Sequence of chain 1.C:
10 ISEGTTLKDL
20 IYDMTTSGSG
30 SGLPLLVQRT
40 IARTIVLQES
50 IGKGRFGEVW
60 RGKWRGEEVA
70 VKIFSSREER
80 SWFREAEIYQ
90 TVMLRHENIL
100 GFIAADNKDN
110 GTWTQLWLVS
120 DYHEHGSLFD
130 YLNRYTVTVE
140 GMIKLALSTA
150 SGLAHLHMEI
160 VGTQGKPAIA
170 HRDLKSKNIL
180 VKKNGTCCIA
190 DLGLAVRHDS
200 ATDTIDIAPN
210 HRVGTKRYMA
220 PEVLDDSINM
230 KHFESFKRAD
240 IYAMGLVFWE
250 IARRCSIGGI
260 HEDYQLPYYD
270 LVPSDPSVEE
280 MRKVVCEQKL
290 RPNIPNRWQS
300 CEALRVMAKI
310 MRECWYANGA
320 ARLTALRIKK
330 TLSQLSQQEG

Binding-site contacts:
Ligand atom C27 contacts residue PHE55 of chain 1.C at 3.8 Å (hydrophobic).
Ligand atom C5 contacts residue VAL58 of chain 1.C at 3.9 Å (hydrophobic).
Ligand atom C7 contacts residue LEU179 of chain 1.C at 3.7 Å (hydrophobic).
Ligand atom C27 contacts residue ASP190 of chain 1.C at 3.2 Å.
Ligand atom N3 contacts residue HIS122 of chain 1.C at 3.1 Å (h-bond).
Ligand atom C27 contacts residue ASN177 of chain 1.C at 3.8 Å.
Ligand atom N21 contacts residue LYS71 of chain 1.C at 3.5 Å.
Ligand atom C18 contacts residue LEU117 of chain 1.C at 3.8 Å (hydrophobic).
Ligand atom C12 contacts residue LYS71 of chain 1.C at 3.5 Å.
Ligand atom O26 contacts residue PHE55 of chain 1.C at 3.1 Å.
Ligand atom C17 contacts residue LYS71 of chain 1.C at 3.6 Å.
Ligand atom O26 contacts residue VAL58 of chain 1.C at 3.8 Å.
Ligand atom N22 contacts residue ASP190 of chain 1.C at 2.8 Å (salt-bridge).
Ligand atom C25 contacts residue PHE55 of chain 1.C at 3.3 Å (hydrophobic).
Ligand atom C10 contacts residue VAL58 of chain 1.C at 3.5 Å (hydrophobic).
Ligand atom C18 contacts residue LYS71 of chain 1.C at 3.5 Å.
Ligand atom N13 contacts residue LYS71 of chain 1.C at 2.9 Å.
Ligand atom C19 contacts residue SER119 of chain 1.C at 3.2 Å.
Ligand atom F24 contacts residue VAL118 of chain 1.C at 3.0 Å.
Ligand atom C12 contacts residue VAL58 of chain 1.C at 3.9 Å (hydrophobic).
Ligand atom C20 contacts residue SER119 of chain 1.C at 3.8 Å.
Ligand atom N21 contacts residue LEU99 of chain 1.C at 3.6 Å.
Ligand atom C11 contacts residue VAL58 of chain 1.C at 3.7 Å (hydrophobic).
Ligand atom C18 contacts residue ALA69 of chain 1.C at 3.7 Å (hydrophobic).
Ligand atom C14 contacts residue ASP190 of chain 1.C at 3.7 Å.
Ligand atom C16 contacts residue LYS71 of chain 1.C at 3.4 Å.
Ligand atom C23 contacts residue TYR88 of chain 1.C at 3.5 Å (hydrophobic).
Ligand atom C19 contacts residue LEU117 of chain 1.C at 3.9 Å (hydrophobic).
Ligand atom F24 contacts residue LEU117 of chain 1.C at 3.1 Å.
Ligand atom N3 contacts residue TYR121 of chain 1.C at 3.8 Å.
Ligand atom C18 contacts residue SER119 of chain 1.C at 3.1 Å.
Ligand atom C7 contacts residue ASP120 of chain 1.C at 3.8 Å.
Ligand atom C2 contacts residue TYR121 of chain 1.C at 3.4 Å (hydrophobic).
Ligand atom C1 contacts residue ILE50 of chain 1.C at 3.4 Å (hydrophobic).
Ligand atom C2 contacts residue HIS122 of chain 1.C at 3.1 Å.
Ligand atom F24 contacts residue SER119 of chain 1.C at 3.0 Å.
Ligand atom C8 contacts residue LEU179 of chain 1.C at 3.5 Å (hydrophobic).
Ligand atom N22 contacts residue PHE55 of chain 1.C at 3.8 Å.
Ligand atom C25 contacts residue ASP190 of chain 1.C at 3.4 Å.
Ligand atom C17 contacts residue SER119 of chain 1.C at 3.7 Å.

A protein and the small-molecule ligand that binds it are described below.
Small molecule (SMILES): CC(=O)Nc1nc(-c2ccc(F)c(C)n2)c(-c2ccc3nccnc3c2)[nH]1